The protein below binds the small molecule below.
Small molecule (SMILES): Cn1nnc2c1C[C@@H](C(=O)O)CC2

Sequence of chain 1.A:
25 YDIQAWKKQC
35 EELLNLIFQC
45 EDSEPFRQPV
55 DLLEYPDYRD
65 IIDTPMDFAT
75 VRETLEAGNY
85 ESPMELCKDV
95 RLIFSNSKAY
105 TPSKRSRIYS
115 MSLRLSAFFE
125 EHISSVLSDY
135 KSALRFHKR

Binding-site contacts:
Ligand atom C contacts residue TYR59 of chain 1.A at 3.6 Å (hydrophobic).
Ligand atom C3 contacts residue TYR113 of chain 1.A at 4.4 Å (hydrophobic).
Ligand atom C3 contacts residue SER110 of chain 1.A at 3.4 Å.
Ligand atom C7 contacts residue TYR59 of chain 1.A at 4.3 Å (hydrophobic).
Ligand atom N contacts residue TYR104 of chain 1.A at 3.9 Å.
Ligand atom C2 contacts residue THR105 of chain 1.A at 3.6 Å.
Ligand atom C1 contacts residue SER101 of chain 1.A at 3.6 Å.
Ligand atom N1 contacts residue SER101 of chain 1.A at 3.9 Å.
Ligand atom C contacts residue TYR104 of chain 1.A at 4.2 Å (hydrophobic).
Ligand atom O1 contacts residue PRO106 of chain 1.A at 4.0 Å.
Ligand atom N2 contacts residue SER101 of chain 1.A at 2.9 Å (h-bond).
Ligand atom C2 contacts residue SER110 of chain 1.A at 3.9 Å.
Ligand atom C7 contacts residue PRO106 of chain 1.A at 3.5 Å (hydrophobic).
Ligand atom C5 contacts residue TYR59 of chain 1.A at 3.7 Å (hydrophobic).
Ligand atom C contacts residue VAL54 of chain 1.A at 3.7 Å (hydrophobic).
Ligand atom C7 contacts residue TYR104 of chain 1.A at 4.4 Å (hydrophobic).
Ligand atom O contacts residue TYR104 of chain 1.A at 4.1 Å.
Ligand atom C6 contacts residue TYR104 of chain 1.A at 3.6 Å (hydrophobic).
Ligand atom N1 contacts residue ILE112 of chain 1.A at 3.7 Å.
Ligand atom N1 contacts residue TYR104 of chain 1.A at 4.4 Å.
Ligand atom C1 contacts residue TYR104 of chain 1.A at 4.1 Å (hydrophobic).
Ligand atom C4 contacts residue TYR104 of chain 1.A at 3.7 Å (hydrophobic).
Ligand atom C5 contacts residue ILE112 of chain 1.A at 3.9 Å (hydrophobic).
Ligand atom C3 contacts residue ILE112 of chain 1.A at 4.2 Å (hydrophobic).
Ligand atom C4 contacts residue PRO106 of chain 1.A at 3.9 Å (hydrophobic).
Ligand atom C2 contacts residue ILE112 of chain 1.A at 4.0 Å (hydrophobic).
Ligand atom C4 contacts residue THR105 of chain 1.A at 4.3 Å.
Ligand atom C2 contacts residue TYR113 of chain 1.A at 3.9 Å (hydrophobic).
Ligand atom C1 contacts residue ILE112 of chain 1.A at 3.5 Å (hydrophobic).
Ligand atom C2 contacts residue SER101 of chain 1.A at 3.7 Å.
Ligand atom C5 contacts residue TYR104 of chain 1.A at 3.8 Å (hydrophobic).
Ligand atom O contacts residue PRO106 of chain 1.A at 3.5 Å.
Ligand atom C3 contacts residue PRO106 of chain 1.A at 3.8 Å (hydrophobic).
Ligand atom C6 contacts residue ILE112 of chain 1.A at 3.7 Å (hydrophobic).
Ligand atom N contacts residue ILE112 of chain 1.A at 3.9 Å.
Ligand atom N1 contacts residue PHE50 of chain 1.A at 4.2 Å.
Ligand atom N2 contacts residue ILE112 of chain 1.A at 3.5 Å.
Ligand atom O contacts residue TYR59 of chain 1.A at 4.2 Å.
Ligand atom C3 contacts residue THR105 of chain 1.A at 3.5 Å.
Ligand atom N2 contacts residue PHE50 of chain 1.A at 4.2 Å.